Sequence of chain 3.C:
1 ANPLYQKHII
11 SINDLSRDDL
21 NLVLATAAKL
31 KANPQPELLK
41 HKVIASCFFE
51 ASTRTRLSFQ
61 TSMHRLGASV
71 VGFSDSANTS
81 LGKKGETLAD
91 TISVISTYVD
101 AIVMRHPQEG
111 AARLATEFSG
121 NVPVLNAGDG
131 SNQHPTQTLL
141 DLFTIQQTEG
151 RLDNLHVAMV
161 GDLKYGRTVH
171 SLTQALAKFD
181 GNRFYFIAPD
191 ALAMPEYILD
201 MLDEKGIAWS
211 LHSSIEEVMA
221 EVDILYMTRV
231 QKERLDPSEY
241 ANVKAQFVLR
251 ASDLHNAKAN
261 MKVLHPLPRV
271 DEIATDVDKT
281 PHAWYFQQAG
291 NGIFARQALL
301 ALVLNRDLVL

Binding-site contacts:
Ligand atom O2P contacts residue SER80 of chain 3.C at 3.4 Å (h-bond).
Ligand atom O4 contacts residue ARG229 of chain 2.C at 2.6 Å (salt-bridge).
Ligand atom O5 contacts residue ARG229 of chain 2.C at 3.1 Å (salt-bridge).
Ligand atom C2 contacts residue LEU267 of chain 2.C at 3.7 Å (hydrophobic).
Ligand atom P contacts residue ARG105 of chain 2.C at 3.8 Å.
Ligand atom O3 contacts residue LYS84 of chain 3.C at 3.2 Å (salt-bridge).
Ligand atom O3P contacts residue ARG54 of chain 2.C at 3.7 Å.
Ligand atom O2P contacts residue THR53 of chain 2.C at 3.0 Å (h-bond).
Ligand atom O1P contacts residue ARG105 of chain 2.C at 3.0 Å (salt-bridge).
Ligand atom C1P contacts residue ARG54 of chain 2.C at 3.5 Å.
Ligand atom C4 contacts residue HIS134 of chain 2.C at 3.9 Å.
Ligand atom C1 contacts residue LEU267 of chain 2.C at 3.3 Å (hydrophobic).
Ligand atom C5 contacts residue LEU267 of chain 2.C at 3.6 Å (hydrophobic).
Ligand atom O2P contacts residue ARG54 of chain 2.C at 2.8 Å (salt-bridge).
Ligand atom O3 contacts residue ARG105 of chain 2.C at 3.4 Å (salt-bridge).
Ligand atom O5 contacts residue GLN231 of chain 2.C at 2.8 Å (h-bond).
Ligand atom O1 contacts residue GLN137 of chain 2.C at 3.6 Å.
Ligand atom C5 contacts residue ARG229 of chain 2.C at 3.2 Å.
Ligand atom O1 contacts residue HIS134 of chain 2.C at 3.0 Å (h-bond).
Ligand atom O1P contacts residue SER80 of chain 3.C at 3.2 Å (h-bond).
Ligand atom P contacts residue SER80 of chain 3.C at 3.8 Å.
Ligand atom C1P contacts residue LEU267 of chain 2.C at 3.3 Å (hydrophobic).
Ligand atom O2 contacts residue THR168 of chain 2.C at 3.8 Å.
Ligand atom C3 contacts residue LEU267 of chain 2.C at 3.7 Å (hydrophobic).
Ligand atom O1 contacts residue ARG105 of chain 2.C at 3.1 Å (salt-bridge).
Ligand atom C3 contacts residue THR168 of chain 2.C at 3.7 Å.
Ligand atom C2 contacts residue THR168 of chain 2.C at 3.8 Å.
Ligand atom N2 contacts residue LEU267 of chain 2.C at 2.9 Å (h-bond).
Ligand atom C5 contacts residue GLN231 of chain 2.C at 3.5 Å.
Ligand atom O3P contacts residue THR53 of chain 2.C at 3.8 Å.
Ligand atom O4 contacts residue LYS84 of chain 3.C at 3.1 Å (salt-bridge).
Ligand atom O3 contacts residue ARG167 of chain 2.C at 2.7 Å (salt-bridge).
Ligand atom O3P contacts residue SER52 of chain 2.C at 3.0 Å (h-bond).
Ligand atom C4 contacts residue ARG167 of chain 2.C at 3.4 Å.
Ligand atom O1 contacts residue THR55 of chain 2.C at 3.0 Å (h-bond).
Ligand atom O1P contacts residue LYS84 of chain 3.C at 2.5 Å (salt-bridge).
Ligand atom O2 contacts residue ARG167 of chain 2.C at 2.8 Å (salt-bridge).
Ligand atom O3P contacts residue ARG105 of chain 2.C at 3.2 Å (salt-bridge).
Ligand atom O2 contacts residue HIS134 of chain 2.C at 3.8 Å.
Ligand atom O3P contacts residue THR55 of chain 2.C at 3.0 Å (h-bond).

Sequence of chain 2.C:
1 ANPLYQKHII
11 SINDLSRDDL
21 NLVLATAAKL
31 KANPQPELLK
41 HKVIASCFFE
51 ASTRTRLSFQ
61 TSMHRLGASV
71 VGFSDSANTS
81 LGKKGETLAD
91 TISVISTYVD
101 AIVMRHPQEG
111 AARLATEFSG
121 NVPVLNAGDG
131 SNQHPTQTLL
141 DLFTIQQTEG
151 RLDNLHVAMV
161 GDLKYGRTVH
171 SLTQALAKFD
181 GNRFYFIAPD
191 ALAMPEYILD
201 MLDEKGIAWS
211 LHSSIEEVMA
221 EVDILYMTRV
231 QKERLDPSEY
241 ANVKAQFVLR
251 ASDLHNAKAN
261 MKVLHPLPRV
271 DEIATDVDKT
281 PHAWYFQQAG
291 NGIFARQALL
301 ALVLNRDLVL

A protein and the small-molecule ligand that binds it are described below.
Small molecule (SMILES): O=C(O)C[C@H](NC(=O)CP(=O)(O)O)C(=O)O